Sequence of chain 2.A:
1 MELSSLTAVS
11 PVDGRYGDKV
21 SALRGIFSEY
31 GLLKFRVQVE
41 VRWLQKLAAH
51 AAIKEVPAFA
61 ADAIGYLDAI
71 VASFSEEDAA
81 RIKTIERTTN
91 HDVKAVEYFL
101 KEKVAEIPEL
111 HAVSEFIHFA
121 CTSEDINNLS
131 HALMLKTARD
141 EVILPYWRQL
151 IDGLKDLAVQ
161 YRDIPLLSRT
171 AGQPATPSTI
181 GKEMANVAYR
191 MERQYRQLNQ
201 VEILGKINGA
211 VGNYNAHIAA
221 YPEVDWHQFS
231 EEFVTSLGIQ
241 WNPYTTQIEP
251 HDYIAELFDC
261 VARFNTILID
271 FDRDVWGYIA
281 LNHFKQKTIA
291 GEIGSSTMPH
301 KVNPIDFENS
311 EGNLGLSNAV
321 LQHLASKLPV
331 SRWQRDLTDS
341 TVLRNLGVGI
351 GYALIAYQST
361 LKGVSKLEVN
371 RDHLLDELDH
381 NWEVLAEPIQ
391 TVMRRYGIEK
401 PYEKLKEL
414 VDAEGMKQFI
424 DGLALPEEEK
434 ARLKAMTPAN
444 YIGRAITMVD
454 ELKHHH

Sequence of chain 1.B:
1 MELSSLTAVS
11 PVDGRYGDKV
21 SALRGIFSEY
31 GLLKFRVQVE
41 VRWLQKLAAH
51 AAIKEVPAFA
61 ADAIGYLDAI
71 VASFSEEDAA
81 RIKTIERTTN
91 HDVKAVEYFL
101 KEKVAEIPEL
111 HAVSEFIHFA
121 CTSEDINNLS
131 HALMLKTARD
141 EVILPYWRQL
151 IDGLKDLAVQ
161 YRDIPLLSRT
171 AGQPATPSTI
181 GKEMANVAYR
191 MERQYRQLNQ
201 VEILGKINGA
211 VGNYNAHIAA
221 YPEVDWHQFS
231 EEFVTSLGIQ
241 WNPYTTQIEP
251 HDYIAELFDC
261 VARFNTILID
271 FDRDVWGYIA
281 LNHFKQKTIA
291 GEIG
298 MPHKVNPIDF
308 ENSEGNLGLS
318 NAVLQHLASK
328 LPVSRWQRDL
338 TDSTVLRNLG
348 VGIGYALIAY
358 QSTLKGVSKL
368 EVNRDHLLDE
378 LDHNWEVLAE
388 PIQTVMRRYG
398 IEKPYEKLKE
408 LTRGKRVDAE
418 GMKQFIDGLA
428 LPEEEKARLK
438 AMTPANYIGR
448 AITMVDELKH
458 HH

The protein below binds the small molecule below.
Small molecule (SMILES): O=C(O)C[C@H](Nc1ncnc2c1ncn2[C@@H]1O[C@H](COP(=O)(O)O)[C@@H](O)[C@H]1O)C(=O)O

Binding-site contacts:
Ligand atom O3' contacts residue HIS91 of chain 2.B at 3.1 Å.
Ligand atom O66 contacts residue GLN247 of chain 2.B at 2.7 Å (h-bond).
Ligand atom O1A contacts residue ASN309 of chain 2.A at 3.4 Å (h-bond).
Ligand atom O66 contacts residue LYS301 of chain 2.A at 3.4 Å (salt-bridge).
Ligand atom N6 contacts residue GLN247 of chain 2.B at 3.0 Å (h-bond).
Ligand atom C2 contacts residue GLU124 of chain 2.B at 3.3 Å.
Ligand atom O3A contacts residue ASN309 of chain 2.A at 2.8 Å (h-bond).
Ligand atom C63 contacts residue THR122 of chain 2.B at 3.4 Å.
Ligand atom N1 contacts residue GLN247 of chain 2.B at 3.5 Å (h-bond).
Ligand atom O2A contacts residue THR341 of chain 2.B at 3.2 Å (h-bond).
Ligand atom N1 contacts residue ARG335 of chain 2.B at 3.0 Å (salt-bridge).
Ligand atom O67 contacts residue SER123 of chain 2.B at 2.6 Å (h-bond).
Ligand atom C63 contacts residue SER295 of chain 2.A at 3.3 Å.
Ligand atom O3' contacts residue ASP92 of chain 2.B at 2.9 Å (salt-bridge).
Ligand atom O68 contacts residue THR122 of chain 2.B at 3.0 Å (h-bond).
Ligand atom C62 contacts residue LYS301 of chain 2.A at 3.5 Å.
Ligand atom O67 contacts residue HIS91 of chain 2.B at 2.7 Å (h-bond).
Ligand atom O2A contacts residue ARG344 of chain 2.B at 2.7 Å (salt-bridge).
Ligand atom O2' contacts residue HIS91 of chain 2.B at 3.4 Å.
Ligand atom O1A contacts residue ARG15 of chain 2.A at 2.9 Å (salt-bridge).
Ligand atom O2' contacts residue ASN90 of chain 2.B at 2.8 Å (h-bond).
Ligand atom C64 contacts residue SER296 of chain 2.A at 3.2 Å.
Ligand atom O2A contacts residue TYR16 of chain 2.A at 3.4 Å (h-bond).
Ligand atom C64 contacts residue SER123 of chain 2.B at 3.1 Å.
Ligand atom O68 contacts residue SER123 of chain 2.B at 2.8 Å (h-bond).
Ligand atom O67 contacts residue SER296 of chain 2.A at 2.8 Å (h-bond).
Ligand atom O2A contacts residue SER340 of chain 2.B at 2.7 Å (h-bond).
Ligand atom C64 contacts residue SER295 of chain 2.A at 3.5 Å.
Ligand atom O65 contacts residue LYS301 of chain 2.A at 2.9 Å (salt-bridge).
Ligand atom PA contacts residue TYR16 of chain 2.A at 3.3 Å.
Ligand atom O66 contacts residue MET298 of chain 2.A at 3.5 Å.
Ligand atom O5' contacts residue ARG15 of chain 2.A at 3.5 Å (salt-bridge).
Ligand atom O66 contacts residue THR170 of chain 1.B at 2.7 Å (h-bond).
Ligand atom N7 contacts residue ASN303 of chain 2.A at 3.5 Å (h-bond).
Ligand atom O65 contacts residue ASN303 of chain 2.A at 3.1 Å (h-bond).
Ligand atom O65 contacts residue SER295 of chain 2.A at 3.2 Å.
Ligand atom O3' contacts residue ASN90 of chain 2.B at 3.5 Å (h-bond).
Ligand atom O1A contacts residue TYR16 of chain 2.A at 2.5 Å (h-bond).
Ligand atom C5' contacts residue SER340 of chain 2.B at 3.5 Å.
Ligand atom O68 contacts residue SER296 of chain 2.A at 2.5 Å (h-bond).

Sequence of chain 2.B:
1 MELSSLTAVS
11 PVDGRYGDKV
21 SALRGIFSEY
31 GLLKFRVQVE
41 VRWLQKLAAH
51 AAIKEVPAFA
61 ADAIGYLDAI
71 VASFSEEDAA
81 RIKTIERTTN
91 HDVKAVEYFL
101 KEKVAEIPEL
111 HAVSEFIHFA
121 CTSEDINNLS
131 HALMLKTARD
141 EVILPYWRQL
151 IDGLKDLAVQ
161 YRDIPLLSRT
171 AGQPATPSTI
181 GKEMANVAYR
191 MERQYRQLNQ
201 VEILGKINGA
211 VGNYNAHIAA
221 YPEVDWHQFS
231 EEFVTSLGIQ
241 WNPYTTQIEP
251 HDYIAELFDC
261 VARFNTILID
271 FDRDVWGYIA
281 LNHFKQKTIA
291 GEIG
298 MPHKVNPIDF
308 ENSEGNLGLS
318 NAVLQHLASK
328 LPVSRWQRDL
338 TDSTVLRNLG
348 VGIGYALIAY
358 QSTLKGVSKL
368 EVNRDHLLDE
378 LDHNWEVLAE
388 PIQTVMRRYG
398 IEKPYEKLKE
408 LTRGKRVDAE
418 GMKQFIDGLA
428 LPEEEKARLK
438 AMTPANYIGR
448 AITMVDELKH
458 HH